Binding-site contacts:
Ligand atom C1 contacts residue ASN122 of chain 1.C at 1.5 Å.
Ligand atom N2 contacts residue GLU154 of chain 1.C at 3.4 Å (salt-bridge).
Ligand atom C4 contacts residue ASN122 of chain 1.C at 4.3 Å.
Ligand atom O6 contacts residue SER30 of chain 1.H at 3.9 Å.
Ligand atom C8 contacts residue ASN122 of chain 1.C at 4.4 Å.
Ligand atom C7 contacts residue ASN122 of chain 1.C at 3.4 Å.
Ligand atom C6 contacts residue THR124 of chain 1.C at 3.4 Å.
Ligand atom C6 contacts residue ASN125 of chain 1.C at 3.8 Å.
Ligand atom C2 contacts residue VAL127 of chain 1.C at 3.7 Å (hydrophobic).
Ligand atom N2 contacts residue VAL127 of chain 1.C at 3.8 Å.
Ligand atom C2 contacts residue GLU154 of chain 1.C at 4.2 Å.
Ligand atom C5 contacts residue THR124 of chain 1.C at 4.2 Å.
Ligand atom O6 contacts residue THR124 of chain 1.C at 3.6 Å.
Ligand atom O5 contacts residue THR124 of chain 1.C at 4.0 Å.
Ligand atom C1 contacts residue VAL127 of chain 1.C at 4.4 Å (hydrophobic).
Ligand atom O5 contacts residue ASN125 of chain 1.C at 4.1 Å.
Ligand atom C5 contacts residue ASN122 of chain 1.C at 3.7 Å.
Ligand atom C2 contacts residue ASN122 of chain 1.C at 2.5 Å.
Ligand atom C1 contacts residue GLU154 of chain 1.C at 3.8 Å.
Ligand atom O7 contacts residue GLU154 of chain 1.C at 3.1 Å (salt-bridge).
Ligand atom C8 contacts residue GLU154 of chain 1.C at 3.0 Å.
Ligand atom N2 contacts residue ASN122 of chain 1.C at 2.9 Å (h-bond).
Ligand atom O7 contacts residue ASN122 of chain 1.C at 3.6 Å (h-bond).
Ligand atom C7 contacts residue GLU154 of chain 1.C at 2.9 Å.
Ligand atom C3 contacts residue ASN122 of chain 1.C at 3.8 Å.
Ligand atom O5 contacts residue ASN122 of chain 1.C at 2.5 Å (h-bond).

Sequence of chain 1.C:
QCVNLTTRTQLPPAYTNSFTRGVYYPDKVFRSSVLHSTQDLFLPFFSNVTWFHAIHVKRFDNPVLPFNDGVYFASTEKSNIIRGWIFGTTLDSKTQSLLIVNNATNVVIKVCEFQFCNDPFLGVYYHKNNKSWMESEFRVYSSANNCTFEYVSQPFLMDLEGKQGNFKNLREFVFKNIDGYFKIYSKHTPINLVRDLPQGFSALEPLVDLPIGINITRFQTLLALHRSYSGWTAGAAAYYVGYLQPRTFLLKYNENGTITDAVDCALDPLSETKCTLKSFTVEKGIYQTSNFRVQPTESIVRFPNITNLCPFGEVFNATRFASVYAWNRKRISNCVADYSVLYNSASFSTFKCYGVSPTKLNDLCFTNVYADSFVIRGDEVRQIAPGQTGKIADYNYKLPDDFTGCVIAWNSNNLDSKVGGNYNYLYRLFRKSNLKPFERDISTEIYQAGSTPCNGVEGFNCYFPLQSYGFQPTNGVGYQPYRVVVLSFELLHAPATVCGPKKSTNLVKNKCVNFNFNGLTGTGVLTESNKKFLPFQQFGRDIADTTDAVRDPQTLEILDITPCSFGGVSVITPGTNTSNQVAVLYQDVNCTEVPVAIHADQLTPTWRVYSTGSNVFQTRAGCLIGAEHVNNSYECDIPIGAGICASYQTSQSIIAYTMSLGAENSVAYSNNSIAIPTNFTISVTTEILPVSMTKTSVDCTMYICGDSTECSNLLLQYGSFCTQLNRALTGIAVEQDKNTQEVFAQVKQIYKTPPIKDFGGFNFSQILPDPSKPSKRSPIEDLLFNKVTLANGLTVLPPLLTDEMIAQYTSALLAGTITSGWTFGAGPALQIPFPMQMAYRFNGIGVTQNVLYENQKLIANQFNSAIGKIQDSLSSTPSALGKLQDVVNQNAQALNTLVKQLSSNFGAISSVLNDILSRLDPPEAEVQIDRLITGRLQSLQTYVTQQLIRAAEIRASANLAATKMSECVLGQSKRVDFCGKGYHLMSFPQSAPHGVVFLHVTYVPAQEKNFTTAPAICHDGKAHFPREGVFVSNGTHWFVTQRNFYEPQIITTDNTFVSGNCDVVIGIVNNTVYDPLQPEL

The small molecule below binds the protein below.
Small molecule (SMILES): CC(=O)N[C@H]1[C@H](O[C@H]2[C@H](O)[C@@H](NC(C)=O)CO[C@@H]2CO)O[C@H](CO)[C@@H](O)[C@@H]1O

Sequence of chain 1.H:
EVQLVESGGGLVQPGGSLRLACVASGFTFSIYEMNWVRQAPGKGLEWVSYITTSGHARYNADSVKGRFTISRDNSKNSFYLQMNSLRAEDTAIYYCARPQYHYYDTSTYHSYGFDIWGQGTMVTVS